Sequence of chain 2.B:
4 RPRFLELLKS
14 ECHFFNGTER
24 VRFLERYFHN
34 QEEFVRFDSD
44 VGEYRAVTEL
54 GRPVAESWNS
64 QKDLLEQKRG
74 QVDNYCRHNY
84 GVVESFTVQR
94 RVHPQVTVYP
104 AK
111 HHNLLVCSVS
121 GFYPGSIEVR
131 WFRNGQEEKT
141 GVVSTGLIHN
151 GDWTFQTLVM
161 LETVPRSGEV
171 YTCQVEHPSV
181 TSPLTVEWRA

Binding-site contacts:
Ligand atom C3 contacts residue GLU22 of chain 2.B at 4.0 Å.
Ligand atom O5 contacts residue GLU22 of chain 2.B at 3.9 Å.
Ligand atom O7 contacts residue ASN19 of chain 2.B at 3.5 Å (h-bond).
Ligand atom C2 contacts residue ASN19 of chain 2.B at 2.5 Å.
Ligand atom N2 contacts residue GLU22 of chain 2.B at 3.4 Å (salt-bridge).
Ligand atom O7 contacts residue GLU22 of chain 2.B at 3.9 Å.
Ligand atom C5 contacts residue ASN19 of chain 2.B at 3.7 Å.
Ligand atom C7 contacts residue GLU22 of chain 2.B at 4.2 Å.
Ligand atom O6 contacts residue ASN19 of chain 2.B at 3.8 Å.
Ligand atom C3 contacts residue ASN19 of chain 2.B at 3.8 Å.
Ligand atom C7 contacts residue ASN19 of chain 2.B at 3.6 Å.
Ligand atom C4 contacts residue ASN19 of chain 2.B at 4.2 Å.
Ligand atom O5 contacts residue ASN19 of chain 2.B at 2.4 Å (h-bond).
Ligand atom N2 contacts residue ASN19 of chain 2.B at 2.9 Å (h-bond).
Ligand atom C1 contacts residue ASN19 of chain 2.B at 1.4 Å.
Ligand atom C1 contacts residue GLU22 of chain 2.B at 3.0 Å.
Ligand atom C2 contacts residue GLU22 of chain 2.B at 3.8 Å.

This small molecule binds to this protein.
Small molecule (SMILES): CC(=O)N[C@@H]1[C@@H](O)[C@H](O)[C@@H](CO)O[C@H]1O